Binding-site contacts:
Ligand atom O3' contacts residue ASN564 of chain 1.K at 4.4 Å.
Ligand atom O1A contacts residue LYS560 of chain 1.K at 2.7 Å (salt-bridge).
Ligand atom NRO contacts residue ASN564 of chain 1.K at 4.3 Å.
Ligand atom NE1 contacts residue ASN564 of chain 1.K at 3.9 Å.
Ligand atom O1B contacts residue LYS560 of chain 1.K at 3.3 Å.
Ligand atom C3' contacts residue ASN564 of chain 1.K at 3.8 Å.
Ligand atom NRO contacts residue PHE282 of chain 1.K at 4.4 Å.
Ligand atom OR2 contacts residue ASN564 of chain 1.K at 3.4 Å (h-bond).
Ligand atom CZ2 contacts residue ASN564 of chain 1.K at 3.3 Å.
Ligand atom O2G contacts residue ARG482 of chain 1.K at 4.2 Å.
Ligand atom PB contacts residue ARG482 of chain 1.K at 4.3 Å.
Ligand atom O2B contacts residue ARG482 of chain 1.K at 4.2 Å.
Ligand atom PB contacts residue LYS560 of chain 1.K at 3.8 Å.
Ligand atom O1B contacts residue ARG482 of chain 1.K at 3.8 Å.
Ligand atom CH2 contacts residue ASN564 of chain 1.K at 3.4 Å.
Ligand atom O2B contacts residue LYS560 of chain 1.K at 3.4 Å.
Ligand atom CZ3 contacts residue ASN564 of chain 1.K at 4.0 Å.
Ligand atom O3G contacts residue ARG482 of chain 1.K at 3.3 Å (salt-bridge).
Ligand atom PA contacts residue LYS560 of chain 1.K at 4.1 Å.
Ligand atom CD2 contacts residue ASN564 of chain 1.K at 4.1 Å.
Ligand atom OR1 contacts residue PHE282 of chain 1.K at 3.3 Å.
Ligand atom O3G contacts residue LYS486 of chain 1.K at 4.5 Å.
Ligand atom O3A contacts residue LYS560 of chain 1.K at 4.5 Å.
Ligand atom C1' contacts residue ASN564 of chain 1.K at 4.2 Å.
Ligand atom O3' contacts residue SER414 of chain 1.K at 3.7 Å.
Ligand atom CE2 contacts residue ASN564 of chain 1.K at 3.5 Å.
Ligand atom CE3 contacts residue PHE282 of chain 1.K at 4.1 Å (hydrophobic).
Ligand atom C2' contacts residue ASN564 of chain 1.K at 3.4 Å.
Ligand atom PG contacts residue ARG482 of chain 1.K at 4.3 Å.

Sequence of chain 1.K:
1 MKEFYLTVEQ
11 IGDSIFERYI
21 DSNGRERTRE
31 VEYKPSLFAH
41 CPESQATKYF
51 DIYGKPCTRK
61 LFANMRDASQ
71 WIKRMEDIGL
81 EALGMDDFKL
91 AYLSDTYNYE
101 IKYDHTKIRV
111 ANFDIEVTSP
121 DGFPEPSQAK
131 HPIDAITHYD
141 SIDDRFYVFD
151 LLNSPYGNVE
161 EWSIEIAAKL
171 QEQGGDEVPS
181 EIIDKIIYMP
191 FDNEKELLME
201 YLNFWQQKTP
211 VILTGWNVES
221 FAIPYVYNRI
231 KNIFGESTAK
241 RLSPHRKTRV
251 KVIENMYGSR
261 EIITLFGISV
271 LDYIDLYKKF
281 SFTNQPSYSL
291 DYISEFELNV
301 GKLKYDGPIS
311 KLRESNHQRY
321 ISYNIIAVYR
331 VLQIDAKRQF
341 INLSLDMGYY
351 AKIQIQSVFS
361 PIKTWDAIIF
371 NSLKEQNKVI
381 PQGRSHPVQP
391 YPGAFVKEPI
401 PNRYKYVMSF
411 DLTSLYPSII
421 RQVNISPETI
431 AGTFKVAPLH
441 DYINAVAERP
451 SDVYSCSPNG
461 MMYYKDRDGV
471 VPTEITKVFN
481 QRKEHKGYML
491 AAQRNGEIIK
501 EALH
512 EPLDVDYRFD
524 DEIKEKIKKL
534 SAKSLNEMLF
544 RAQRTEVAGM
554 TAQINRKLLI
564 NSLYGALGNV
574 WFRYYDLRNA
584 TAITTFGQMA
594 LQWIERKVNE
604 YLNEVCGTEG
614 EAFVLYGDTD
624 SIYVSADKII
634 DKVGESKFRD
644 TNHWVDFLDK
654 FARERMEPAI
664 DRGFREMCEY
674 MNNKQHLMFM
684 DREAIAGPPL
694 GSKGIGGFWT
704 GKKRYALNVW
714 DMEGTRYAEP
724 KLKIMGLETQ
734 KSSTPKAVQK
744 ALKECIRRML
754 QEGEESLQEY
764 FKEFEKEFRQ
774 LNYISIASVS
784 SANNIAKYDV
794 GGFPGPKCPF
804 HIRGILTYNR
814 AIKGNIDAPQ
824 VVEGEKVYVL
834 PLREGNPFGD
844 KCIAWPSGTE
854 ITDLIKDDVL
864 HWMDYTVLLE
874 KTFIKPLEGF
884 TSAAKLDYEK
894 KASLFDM

The small molecule below binds the protein below.
Small molecule (SMILES): O=[N+]([O-])c1ccc2c(ccn2C2CC(O)C(COP(=O)(O)OP(=O)(O)OP(=O)(O)O)O2)c1